Sequence of chain 1.A:
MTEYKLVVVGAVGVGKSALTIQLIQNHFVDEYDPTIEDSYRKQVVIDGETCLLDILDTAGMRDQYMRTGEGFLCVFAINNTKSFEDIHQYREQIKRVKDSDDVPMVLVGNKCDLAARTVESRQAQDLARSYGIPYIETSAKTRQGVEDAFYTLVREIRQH

The small molecule below binds the protein below.
Small molecule (SMILES): Nc1nc2c(ncn2[C@@H]2O[C@H](CO[P](=O)(O)O[P](=O)(O)NP(=O)(O)O)[C@@H](O)[C@H]2O)c(=O)[nH]1

Binding-site contacts:
Ligand atom O2B contacts residue SER17 of chain 1.A at 3.0 Å (h-bond).
Ligand atom O3' contacts residue ASP30 of chain 1.A at 2.9 Å (salt-bridge).
Ligand atom N3B contacts residue GLY13 of chain 1.A at 3.1 Å (h-bond).
Ligand atom O6 contacts residue ALA146 of chain 1.A at 2.8 Å (h-bond).
Ligand atom O3G contacts residue LYS16 of chain 1.A at 2.6 Å (salt-bridge).
Ligand atom O3A contacts residue GLY15 of chain 1.A at 3.2 Å (h-bond).
Ligand atom O3G contacts residue VAL12 of chain 1.A at 3.5 Å.
Ligand atom O6 contacts residue LYS117 of chain 1.A at 3.3 Å.
Ligand atom O1A contacts residue GLY15 of chain 1.A at 3.2 Å.
Ligand atom O1G contacts residue PRO34 of chain 1.A at 3.5 Å.
Ligand atom N2 contacts residue LEU120 of chain 1.A at 3.5 Å.
Ligand atom O6 contacts residue ASN116 of chain 1.A at 3.3 Å (h-bond).
Ligand atom N7 contacts residue ASN116 of chain 1.A at 3.1 Å (h-bond).
Ligand atom O1B contacts residue LYS16 of chain 1.A at 2.8 Å (salt-bridge).
Ligand atom O6 contacts residue ASP119 of chain 1.A at 3.5 Å (salt-bridge).
Ligand atom O2A contacts residue TYR32 of chain 1.A at 3.4 Å.
Ligand atom PG contacts residue MG1 of chain 1.D at 3.2 Å.
Ligand atom O4' contacts residue LYS117 of chain 1.A at 3.2 Å (salt-bridge).
Ligand atom O1B contacts residue VAL14 of chain 1.A at 3.2 Å (h-bond).
Ligand atom O3G contacts residue GLY60 of chain 1.A at 2.8 Å (h-bond).
Ligand atom O2' contacts residue VAL29 of chain 1.A at 2.6 Å (h-bond).
Ligand atom N1 contacts residue ASP119 of chain 1.A at 2.8 Å (salt-bridge).
Ligand atom N3B contacts residue MG1 of chain 1.D at 3.3 Å.
Ligand atom O1B contacts residue GLY15 of chain 1.A at 3.0 Å (h-bond).
Ligand atom O2B contacts residue LYS16 of chain 1.A at 3.5 Å (salt-bridge).
Ligand atom PB contacts residue MG1 of chain 1.D at 3.2 Å.
Ligand atom O1G contacts residue TYR32 of chain 1.A at 2.6 Å (h-bond).
Ligand atom C2' contacts residue VAL29 of chain 1.A at 3.4 Å (hydrophobic).
Ligand atom O1A contacts residue SER17 of chain 1.A at 3.4 Å (h-bond).
Ligand atom O1A contacts residue ALA18 of chain 1.A at 2.8 Å (h-bond).
Ligand atom O2' contacts residue PHE28 of chain 1.A at 3.2 Å.
Ligand atom O2G contacts residue MG1 of chain 1.D at 2.0 Å.
Ligand atom C6 contacts residue LYS117 of chain 1.A at 3.5 Å.
Ligand atom C3' contacts residue GLU31 of chain 1.A at 3.5 Å.
Ligand atom O1B contacts residue GLY13 of chain 1.A at 3.5 Å (h-bond).
Ligand atom O2' contacts residue ASP30 of chain 1.A at 3.1 Å (salt-bridge).
Ligand atom O6 contacts residue SER145 of chain 1.A at 3.4 Å.
Ligand atom N2 contacts residue ASP119 of chain 1.A at 3.0 Å (salt-bridge).
Ligand atom O2G contacts residue THR35 of chain 1.A at 3.0 Å (h-bond).
Ligand atom O2B contacts residue MG1 of chain 1.D at 2.1 Å.